Sequence of chain 1.G:
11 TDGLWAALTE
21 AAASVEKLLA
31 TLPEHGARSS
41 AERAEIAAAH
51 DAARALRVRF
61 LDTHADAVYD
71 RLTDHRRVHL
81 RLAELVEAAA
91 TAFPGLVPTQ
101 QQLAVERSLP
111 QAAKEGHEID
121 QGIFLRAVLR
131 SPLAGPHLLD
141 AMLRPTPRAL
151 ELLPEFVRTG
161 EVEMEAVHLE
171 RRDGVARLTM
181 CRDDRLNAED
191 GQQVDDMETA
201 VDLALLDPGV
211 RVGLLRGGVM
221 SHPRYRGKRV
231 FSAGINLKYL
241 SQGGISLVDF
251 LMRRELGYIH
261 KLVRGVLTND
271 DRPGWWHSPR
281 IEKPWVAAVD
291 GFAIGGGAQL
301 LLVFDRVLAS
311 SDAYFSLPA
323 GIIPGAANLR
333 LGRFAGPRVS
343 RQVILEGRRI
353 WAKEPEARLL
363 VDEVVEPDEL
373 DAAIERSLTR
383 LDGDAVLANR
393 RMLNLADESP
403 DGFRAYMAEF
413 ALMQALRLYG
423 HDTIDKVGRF

The protein below binds the small molecule below.
Small molecule (SMILES): CC(C)(CO[P](=O)(O)O[P](=O)(O)OC[C@H]1O[C@@H](n2cnc3c(N)ncnc32)[C@H](O)[C@@H]1OP(=O)(O)O)[C@@H](O)C(=O)NCCC(=O)NCCNC(=O)Cc1cc(O)cc(O)c1

Binding-site contacts:
Ligand atom OAL contacts residue ARG254 of chain 1.G at 2.7 Å (salt-bridge).
Ligand atom O3' contacts residue HIS222 of chain 1.G at 3.5 Å (h-bond).
Ligand atom N1A contacts residue LEU237 of chain 1.G at 3.3 Å (h-bond).
Ligand atom CAG contacts residue ILE325 of chain 1.G at 3.4 Å (hydrophobic).
Ligand atom OAK contacts residue ILE325 of chain 1.G at 3.3 Å (h-bond).
Ligand atom CAI contacts residue ARG254 of chain 1.G at 3.3 Å.
Ligand atom C4' contacts residue HIS222 of chain 1.G at 3.4 Å.
Ligand atom O9A contacts residue LYS238 of chain 1.G at 2.7 Å (salt-bridge).
Ligand atom O8A contacts residue HIS222 of chain 1.G at 3.2 Å (h-bond).
Ligand atom N6A contacts residue ALA233 of chain 1.G at 2.9 Å (h-bond).
Ligand atom C6P contacts residue ALA233 of chain 1.G at 3.4 Å (hydrophobic).
Ligand atom C2A contacts residue ASN236 of chain 1.G at 3.4 Å.
Ligand atom O2A contacts residue ARG224 of chain 1.G at 3.0 Å (salt-bridge).
Ligand atom N4P contacts residue ALA233 of chain 1.G at 3.1 Å (h-bond).
Ligand atom C13 contacts residue ILE294 of chain 1.G at 3.5 Å (hydrophobic).
Ligand atom CAB contacts residue ILE235 of chain 1.G at 3.4 Å (hydrophobic).
Ligand atom OAL contacts residue PHE250 of chain 1.G at 3.2 Å.
Ligand atom O2' contacts residue LYS238 of chain 1.G at 2.9 Å (salt-bridge).
Ligand atom CAJ contacts residue ARG254 of chain 1.G at 3.5 Å.
Ligand atom OAD contacts residue ILE235 of chain 1.G at 2.3 Å (h-bond).
Ligand atom N6A contacts residue ILE235 of chain 1.G at 3.3 Å (h-bond).
Ligand atom CAH contacts residue GLY327 of chain 1.G at 3.4 Å.
Ligand atom P3' contacts residue HIS222 of chain 1.G at 3.5 Å.
Ligand atom C13 contacts residue TYR314 of chain 1.G at 3.4 Å (hydrophobic).
Ligand atom CAF contacts residue GLN299 of chain 1.G at 3.5 Å.
Ligand atom C12 contacts residue TYR225 of chain 1.G at 3.3 Å (hydrophobic).
Ligand atom C5' contacts residue HIS222 of chain 1.G at 3.4 Å.
Ligand atom N1A contacts residue ILE235 of chain 1.G at 3.3 Å (h-bond).
Ligand atom C2A contacts residue ALA188 of chain 1.G at 3.3 Å (hydrophobic).
Ligand atom O5A contacts residue TYR225 of chain 1.G at 2.7 Å (h-bond).
Ligand atom O7A contacts residue HIS222 of chain 1.G at 3.2 Å (h-bond).
Ligand atom N1A contacts residue ALA188 of chain 1.G at 3.4 Å.
Ligand atom N1A contacts residue ASN236 of chain 1.G at 3.4 Å.
Ligand atom OAK contacts residue GLN416 of chain 1.G at 3.2 Å (h-bond).
Ligand atom OAL contacts residue GLU189 of chain 1.G at 3.1 Å (salt-bridge).
Ligand atom O4A contacts residue ARG224 of chain 1.G at 3.0 Å (salt-bridge).
Ligand atom OAD contacts residue GLY234 of chain 1.G at 3.3 Å.
Ligand atom OAD contacts residue GLY296 of chain 1.G at 3.4 Å (h-bond).
Ligand atom OAK contacts residue GLY327 of chain 1.G at 2.7 Å (h-bond).
Ligand atom N9A contacts residue ARG185 of chain 1.G at 3.5 Å (salt-bridge).